Sequence of chain 1.B:
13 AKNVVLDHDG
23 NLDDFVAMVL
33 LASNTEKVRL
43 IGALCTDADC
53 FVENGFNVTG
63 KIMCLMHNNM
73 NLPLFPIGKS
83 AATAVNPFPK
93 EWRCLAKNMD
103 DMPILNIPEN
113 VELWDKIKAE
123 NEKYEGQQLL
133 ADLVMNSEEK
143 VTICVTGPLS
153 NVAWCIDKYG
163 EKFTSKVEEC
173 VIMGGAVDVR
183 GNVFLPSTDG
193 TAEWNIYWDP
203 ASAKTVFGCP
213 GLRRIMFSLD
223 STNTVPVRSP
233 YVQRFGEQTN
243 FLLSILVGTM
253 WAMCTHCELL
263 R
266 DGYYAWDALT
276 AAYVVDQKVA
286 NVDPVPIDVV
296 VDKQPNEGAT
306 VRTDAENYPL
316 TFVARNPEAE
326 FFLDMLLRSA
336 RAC

A protein and the small-molecule ligand that binds it are described below.
Small molecule (SMILES): OC[C@@H]1[C@@H](O)[C@@H](O)CN1Cc1cccc2cccnc12

Binding-site contacts:
Ligand atom C1' contacts residue ASP51 of chain 1.B at 3.4 Å.
Ligand atom C4 contacts residue TRP94 of chain 1.B at 3.6 Å (hydrophobic).
Ligand atom C4' contacts residue ASN197 of chain 1.B at 3.7 Å.
Ligand atom N4' contacts residue ASP51 of chain 1.B at 3.3 Å (salt-bridge).
Ligand atom C7 contacts residue ASN184 of chain 1.B at 3.5 Å.
Ligand atom C10 contacts residue TRP94 of chain 1.B at 3.7 Å (hydrophobic).
Ligand atom O2' contacts residue ASP272 of chain 1.B at 2.9 Å (salt-bridge).
Ligand atom C5 contacts residue TRP271 of chain 1.B at 3.6 Å (hydrophobic).
Ligand atom C5' contacts residue TRP271 of chain 1.B at 3.6 Å (hydrophobic).
Ligand atom C3 contacts residue TRP94 of chain 1.B at 3.5 Å (hydrophobic).
Ligand atom O3' contacts residue CA1 of chain 1.F at 2.6 Å.
Ligand atom C1 contacts residue ASP51 of chain 1.B at 3.2 Å.
Ligand atom O5' contacts residue GLU195 of chain 1.B at 2.6 Å (salt-bridge).
Ligand atom O3' contacts residue ASP272 of chain 1.B at 2.6 Å (salt-bridge).
Ligand atom O2' contacts residue ASP26 of chain 1.B at 3.1 Å (salt-bridge).
Ligand atom O3' contacts residue THR148 of chain 1.B at 3.0 Å (h-bond).
Ligand atom C9 contacts residue TRP94 of chain 1.B at 3.5 Å (hydrophobic).
Ligand atom N1 contacts residue TRP94 of chain 1.B at 3.5 Å.
Ligand atom C8 contacts residue TRP94 of chain 1.B at 3.6 Å (hydrophobic).
Ligand atom O2' contacts residue CA1 of chain 1.F at 2.5 Å.
Ligand atom C3' contacts residue CA1 of chain 1.F at 3.6 Å.
Ligand atom N1 contacts residue ASP51 of chain 1.B at 2.8 Å (salt-bridge).
Ligand atom C3' contacts residue ASP272 of chain 1.B at 3.3 Å.
Ligand atom C4 contacts residue TRP271 of chain 1.B at 3.7 Å (hydrophobic).
Ligand atom C2' contacts residue CA1 of chain 1.F at 3.5 Å.
Ligand atom O5' contacts residue ASN184 of chain 1.B at 3.0 Å (h-bond).
Ligand atom C2' contacts residue ASP25 of chain 1.B at 3.0 Å.
Ligand atom C6 contacts residue TRP271 of chain 1.B at 3.6 Å (hydrophobic).
Ligand atom C10 contacts residue ASN23 of chain 1.B at 3.5 Å.
Ligand atom C5' contacts residue GLU195 of chain 1.B at 3.4 Å.
Ligand atom C1 contacts residue PHE90 of chain 1.B at 3.4 Å (hydrophobic).
Ligand atom O3' contacts residue ASN197 of chain 1.B at 3.1 Å (h-bond).
Ligand atom C2 contacts residue TRP94 of chain 1.B at 3.5 Å (hydrophobic).
Ligand atom C2' contacts residue ASP272 of chain 1.B at 3.6 Å.
Ligand atom C2' contacts residue TRP271 of chain 1.B at 3.2 Å (hydrophobic).
Ligand atom C10 contacts residue ASP51 of chain 1.B at 3.4 Å.
Ligand atom C2 contacts residue TYR268 of chain 1.B at 3.6 Å (hydrophobic).
Ligand atom O2' contacts residue ASP25 of chain 1.B at 2.5 Å (salt-bridge).
Ligand atom C1' contacts residue TRP271 of chain 1.B at 3.2 Å (hydrophobic).
Ligand atom C5 contacts residue TRP94 of chain 1.B at 3.5 Å (hydrophobic).